Binding-site contacts:
Ligand atom OXT contacts residue ODC1 of chain 1.E at 3.8 Å.
Ligand atom C contacts residue ASN180 of chain 1.A at 3.6 Å.
Ligand atom CG2 contacts residue ARG134 of chain 1.A at 3.7 Å.
Ligand atom O3P contacts residue ARG134 of chain 1.A at 2.8 Å (salt-bridge).
Ligand atom C contacts residue LYS54 of chain 1.A at 3.6 Å.
Ligand atom CG2 contacts residue ASN180 of chain 1.A at 3.6 Å.
Ligand atom O2P contacts residue ARG134 of chain 1.A at 2.9 Å (salt-bridge).
Ligand atom O2P contacts residue ARG61 of chain 1.A at 3.0 Å (salt-bridge).
Ligand atom OXT contacts residue LYS54 of chain 1.A at 3.6 Å.
Ligand atom CA contacts residue ASN180 of chain 1.A at 3.2 Å.
Ligand atom CA contacts residue ASN231 of chain 1.A at 3.8 Å.
Ligand atom O contacts residue ASN180 of chain 1.A at 2.7 Å (h-bond).
Ligand atom N contacts residue ASN180 of chain 1.A at 3.0 Å (h-bond).
Ligand atom CB contacts residue ASN231 of chain 1.A at 3.7 Å.
Ligand atom C contacts residue ASN180 of chain 1.A at 3.8 Å.
Ligand atom CG1 contacts residue LEU227 of chain 1.A at 3.4 Å (hydrophobic).
Ligand atom O contacts residue LYS54 of chain 1.A at 3.7 Å.
Ligand atom CG1 contacts residue LEU179 of chain 1.A at 3.8 Å (hydrophobic).
Ligand atom P contacts residue ARG134 of chain 1.A at 3.8 Å.
Ligand atom O contacts residue LEU179 of chain 1.A at 3.5 Å.
Ligand atom O contacts residue VAL183 of chain 1.A at 3.5 Å.
Ligand atom CA contacts residue LEU179 of chain 1.A at 3.8 Å (hydrophobic).
Ligand atom N contacts residue ASN231 of chain 1.A at 2.9 Å (h-bond).
Ligand atom CG2 contacts residue ODC1 of chain 1.E at 3.9 Å.
Ligand atom O contacts residue ASN231 of chain 1.A at 3.0 Å (h-bond).
Ligand atom CG2 contacts residue GLY176 of chain 1.A at 3.6 Å.
Ligand atom P contacts residue TYR135 of chain 1.A at 3.7 Å.
Ligand atom O1P contacts residue ARG61 of chain 1.A at 2.9 Å (salt-bridge).
Ligand atom P contacts residue ARG61 of chain 1.A at 3.6 Å.
Ligand atom CA contacts residue LYS54 of chain 1.A at 3.8 Å.
Ligand atom CB contacts residue ASN180 of chain 1.A at 3.2 Å.
Ligand atom C contacts residue LYS127 of chain 1.A at 3.6 Å.
Ligand atom O3P contacts residue TYR135 of chain 1.A at 2.6 Å (h-bond).
Ligand atom O contacts residue LYS127 of chain 1.A at 2.7 Å (salt-bridge).
Ligand atom C contacts residue ASN231 of chain 1.A at 3.8 Å.
Ligand atom CA contacts residue ASN231 of chain 1.A at 3.8 Å.
Ligand atom OXT contacts residue LYS127 of chain 1.A at 3.9 Å.
Ligand atom CG contacts residue VAL183 of chain 1.A at 3.9 Å (hydrophobic).
Ligand atom CB contacts residue ASN231 of chain 1.A at 3.6 Å.
Ligand atom CG2 contacts residue VAL183 of chain 1.A at 3.7 Å (hydrophobic).

Sequence of chain 1.A:
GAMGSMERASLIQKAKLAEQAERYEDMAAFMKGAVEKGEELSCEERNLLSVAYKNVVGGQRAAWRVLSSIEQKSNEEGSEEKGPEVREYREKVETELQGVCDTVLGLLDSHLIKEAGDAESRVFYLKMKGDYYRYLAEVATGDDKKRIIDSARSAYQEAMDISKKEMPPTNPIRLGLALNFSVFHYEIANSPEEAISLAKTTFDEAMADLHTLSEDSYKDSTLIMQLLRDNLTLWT

The protein below binds the small molecule below.
Small molecule (SMILES): CC(C)[C@H](NC(=O)[C@@H](NC(=O)[C@H](C)NC(=O)[C@@H]1CCCN1C(=O)[C@@H](N)Cc1ccccc1)[C@@H](C)OP(=O)(O)O)C(=O)O